Sequence of chain 1.A:
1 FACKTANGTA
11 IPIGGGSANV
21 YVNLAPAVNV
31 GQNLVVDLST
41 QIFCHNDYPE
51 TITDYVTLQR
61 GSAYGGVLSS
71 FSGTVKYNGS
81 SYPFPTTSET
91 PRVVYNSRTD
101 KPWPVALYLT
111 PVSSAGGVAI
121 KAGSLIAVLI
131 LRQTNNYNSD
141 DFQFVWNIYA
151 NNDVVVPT

The protein below binds the small molecule below.
Small molecule (SMILES): CCCCCCCO[C@H]1O[C@H](CO)[C@@H](O)[C@H](O)[C@@H]1O

Binding-site contacts:
Ligand atom C12 contacts residue TYR137 of chain 1.A at 3.4 Å (hydrophobic).
Ligand atom O6 contacts residue ASN46 of chain 1.A at 3.2 Å (h-bond).
Ligand atom O4 contacts residue GLN133 of chain 1.A at 3.4 Å (h-bond).
Ligand atom C6 contacts residue ASP54 of chain 1.A at 3.4 Å.
Ligand atom C3 contacts residue ASN135 of chain 1.A at 3.9 Å.
Ligand atom C1 contacts residue PHE1 of chain 1.A at 3.7 Å (hydrophobic).
Ligand atom C6 contacts residue PHE1 of chain 1.A at 3.8 Å (hydrophobic).
Ligand atom C4 contacts residue ASN135 of chain 1.A at 4.0 Å.
Ligand atom C4 contacts residue ASP54 of chain 1.A at 3.3 Å.
Ligand atom C5 contacts residue PHE1 of chain 1.A at 3.7 Å (hydrophobic).
Ligand atom C2 contacts residue ILE13 of chain 1.A at 3.9 Å (hydrophobic).
Ligand atom C6 contacts residue ASN46 of chain 1.A at 3.4 Å.
Ligand atom C3 contacts residue GLN133 of chain 1.A at 3.9 Å.
Ligand atom C4 contacts residue GLN133 of chain 1.A at 3.6 Å.
Ligand atom O3 contacts residue PHE142 of chain 1.A at 3.6 Å.
Ligand atom O6 contacts residue ASP47 of chain 1.A at 3.0 Å (salt-bridge).
Ligand atom O2 contacts residue ILE13 of chain 1.A at 3.4 Å.
Ligand atom O3 contacts residue ASP140 of chain 1.A at 2.7 Å (salt-bridge).
Ligand atom O5 contacts residue TYR48 of chain 1.A at 4.0 Å.
Ligand atom O6 contacts residue ASP54 of chain 1.A at 2.6 Å (salt-bridge).
Ligand atom C4 contacts residue PHE1 of chain 1.A at 3.8 Å (hydrophobic).
Ligand atom C9 contacts residue TYR48 of chain 1.A at 4.0 Å (hydrophobic).
Ligand atom O2 contacts residue PHE1 of chain 1.A at 2.8 Å (h-bond).
Ligand atom C3 contacts residue ASP140 of chain 1.A at 3.1 Å.
Ligand atom O4 contacts residue ASN135 of chain 1.A at 2.9 Å (h-bond).
Ligand atom C5 contacts residue ILE52 of chain 1.A at 4.0 Å (hydrophobic).
Ligand atom O3 contacts residue ASN135 of chain 1.A at 3.7 Å.
Ligand atom C5 contacts residue ASP54 of chain 1.A at 4.1 Å.
Ligand atom C6 contacts residue ASP47 of chain 1.A at 3.8 Å.
Ligand atom C9 contacts residue ILE52 of chain 1.A at 4.0 Å (hydrophobic).
Ligand atom C2 contacts residue PHE1 of chain 1.A at 3.8 Å (hydrophobic).
Ligand atom O6 contacts residue PHE1 of chain 1.A at 2.8 Å (h-bond).
Ligand atom O4 contacts residue ILE52 of chain 1.A at 3.5 Å.
Ligand atom O4 contacts residue ASP54 of chain 1.A at 2.6 Å (salt-bridge).
Ligand atom O5 contacts residue PHE1 of chain 1.A at 3.1 Å (h-bond).
Ligand atom C6 contacts residue TYR48 of chain 1.A at 3.9 Å (hydrophobic).
Ligand atom O3 contacts residue GLN133 of chain 1.A at 3.0 Å (h-bond).
Ligand atom C2 contacts residue ASP140 of chain 1.A at 3.9 Å.
Ligand atom C8 contacts residue ILE52 of chain 1.A at 4.0 Å (hydrophobic).
Ligand atom C7 contacts residue TYR48 of chain 1.A at 3.6 Å (hydrophobic).